Binding-site contacts:
Ligand atom OBV contacts residue MET34 of chain 1.B at 3.4 Å (h-bond).
Ligand atom OAD contacts residue GLY32 of chain 1.B at 3.2 Å (h-bond).
Ligand atom OBS contacts residue ARG342 of chain 1.B at 3.1 Å (salt-bridge).
Ligand atom OBY contacts residue GLY245 of chain 1.B at 3.6 Å.
Ligand atom OAW contacts residue UDP1 of chain 1.P at 3.6 Å.
Ligand atom OAD contacts residue THR35 of chain 1.B at 3.1 Å (h-bond).
Ligand atom OAG contacts residue ASN25 of chain 1.B at 3.4 Å (h-bond).
Ligand atom CBH contacts residue ASN25 of chain 1.B at 3.7 Å.
Ligand atom PAX contacts residue GLY32 of chain 1.B at 3.6 Å.
Ligand atom OAE contacts residue GLU26 of chain 1.B at 3.6 Å.
Ligand atom OBR contacts residue GLN346 of chain 1.B at 3.6 Å.
Ligand atom OAQ contacts residue VAL266 of chain 1.B at 3.6 Å.
Ligand atom CBD contacts residue ASN25 of chain 1.B at 3.4 Å.
Ligand atom OAD contacts residue GLY33 of chain 1.B at 3.4 Å (h-bond).
Ligand atom OAA contacts residue GLN281 of chain 1.B at 3.5 Å (h-bond).
Ligand atom OAY contacts residue MET34 of chain 1.B at 3.4 Å.
Ligand atom OBQ contacts residue LYS279 of chain 1.B at 3.2 Å (salt-bridge).
Ligand atom OAW contacts residue GLY33 of chain 1.B at 3.3 Å (h-bond).
Ligand atom PAX contacts residue MET34 of chain 1.B at 3.6 Å.
Ligand atom OBX contacts residue GLY243 of chain 1.B at 3.3 Å.
Ligand atom OBS contacts residue VAL266 of chain 1.B at 3.5 Å.
Ligand atom OBX contacts residue SER246 of chain 1.B at 2.9 Å (h-bond).
Ligand atom O4 contacts residue GLN281 of chain 1.B at 3.0 Å (h-bond).
Ligand atom OBS contacts residue GLN346 of chain 1.B at 2.9 Å (h-bond).
Ligand atom OAB contacts residue ASN271 of chain 1.B at 3.2 Å (h-bond).
Ligand atom OAD contacts residue MET34 of chain 1.B at 3.2 Å (h-bond).
Ligand atom OAB contacts residue PHE418 of chain 1.B at 3.4 Å.
Ligand atom OBQ contacts residue ASN271 of chain 1.B at 3.0 Å (h-bond).
Ligand atom OBY contacts residue GLN281 of chain 1.B at 3.5 Å (h-bond).
Ligand atom OBU contacts residue GLY32 of chain 1.B at 3.1 Å (h-bond).
Ligand atom CAN contacts residue ASN271 of chain 1.B at 3.6 Å.
Ligand atom OAF contacts residue GLY245 of chain 1.B at 2.9 Å (h-bond).
Ligand atom OCA contacts residue LYS249 of chain 1.B at 3.5 Å.
Ligand atom OAB contacts residue LYS279 of chain 1.B at 2.9 Å (salt-bridge).
Ligand atom OCA contacts residue ASN219 of chain 1.B at 3.5 Å.
Ligand atom OAW contacts residue MET34 of chain 1.B at 3.1 Å (h-bond).
Ligand atom CAV contacts residue UDP1 of chain 1.P at 3.5 Å.
Ligand atom CAV contacts residue ARG342 of chain 1.B at 3.6 Å.
Ligand atom OAF contacts residue PRO244 of chain 1.B at 3.4 Å.
Ligand atom OBG contacts residue ASN25 of chain 1.B at 3.5 Å.

Sequence of chain 1.B:
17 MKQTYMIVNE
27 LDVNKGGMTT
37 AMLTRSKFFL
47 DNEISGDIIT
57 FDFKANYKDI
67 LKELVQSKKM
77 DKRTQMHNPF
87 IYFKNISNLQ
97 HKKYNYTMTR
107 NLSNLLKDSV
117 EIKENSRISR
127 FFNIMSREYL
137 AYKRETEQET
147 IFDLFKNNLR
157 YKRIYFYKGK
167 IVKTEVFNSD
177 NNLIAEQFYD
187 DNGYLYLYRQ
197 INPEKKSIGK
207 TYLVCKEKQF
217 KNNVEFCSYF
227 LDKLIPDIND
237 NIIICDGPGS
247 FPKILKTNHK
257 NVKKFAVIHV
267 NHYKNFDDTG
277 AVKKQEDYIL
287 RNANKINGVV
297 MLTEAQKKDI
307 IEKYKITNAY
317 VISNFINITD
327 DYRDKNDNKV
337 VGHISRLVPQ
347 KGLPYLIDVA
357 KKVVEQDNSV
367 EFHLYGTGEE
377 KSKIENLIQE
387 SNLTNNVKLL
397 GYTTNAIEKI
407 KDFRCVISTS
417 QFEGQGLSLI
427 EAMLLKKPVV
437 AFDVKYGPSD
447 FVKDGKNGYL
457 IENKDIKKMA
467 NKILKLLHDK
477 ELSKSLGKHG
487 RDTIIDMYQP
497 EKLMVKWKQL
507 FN

A small-molecule ligand and the protein it binds are described below.
Small molecule (SMILES): O=P(O)(O)OC[C@@H](O)[C@@H](O)[C@@H](O)COP(=O)(O)OC[C@@H](O[C@@H]1O[C@@H](CO)[C@H](O)[C@@H](O)[C@@H]1O)[C@@H](O)[C@@H](O)COP(=O)(O)OC[C@@H](O)[C@@H](O)[C@@H](O)COP(=O)(O)OC[C@@H](O)[C@@H](O)[C@@H](O)CO